Sequence of chain 1.A:
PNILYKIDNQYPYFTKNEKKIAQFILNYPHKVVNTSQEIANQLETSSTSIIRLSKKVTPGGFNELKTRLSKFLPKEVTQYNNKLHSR

Binding-site contacts:
Ligand atom C2 contacts residue ALA42 of chain 1.A at 4.0 Å (hydrophobic).
Ligand atom C3 contacts residue SER49 of chain 1.A at 4.4 Å.
Ligand atom C2 contacts residue ASN43 of chain 1.A at 2.7 Å.
Ligand atom C1 contacts residue GLN39 of chain 1.A at 2.5 Å.
Ligand atom C3 contacts residue SER48 of chain 1.A at 4.3 Å.
Ligand atom C1 contacts residue GLU40 of chain 1.A at 4.4 Å.
Ligand atom C3 contacts residue ALA42 of chain 1.A at 3.3 Å (hydrophobic).
Ligand atom C3 contacts residue ASN43 of chain 1.A at 2.9 Å.
Ligand atom C3 contacts residue GLN39 of chain 1.A at 4.3 Å.
Ligand atom C2 contacts residue GLN39 of chain 1.A at 2.9 Å.
Ligand atom O2 contacts residue ASN43 of chain 1.A at 3.2 Å (h-bond).
Ligand atom O2 contacts residue GLN39 of chain 1.A at 3.8 Å.
Ligand atom O1 contacts residue GLN39 of chain 1.A at 2.6 Å.
Ligand atom O2 contacts residue THR47 of chain 1.A at 4.3 Å.
Ligand atom O1 contacts residue SER49 of chain 1.A at 3.6 Å.
Ligand atom O2 contacts residue ALA42 of chain 1.A at 3.7 Å.
Ligand atom C1 contacts residue ASN43 of chain 1.A at 4.1 Å.
Ligand atom C3 contacts residue THR47 of chain 1.A at 3.2 Å.
Ligand atom O2 contacts residue SER49 of chain 1.A at 4.2 Å.

A small-molecule ligand and the protein it binds are described below.
Small molecule (SMILES): COCCO